The small molecule below binds the protein below.
Small molecule (SMILES): Nc1ncnc2c1ncn2[C@@H]1O[C@H](CO[P](=O)(O)O[P](=O)(O)CP(=O)(O)O)[C@@H](O)[C@H]1O

Binding-site contacts:
Ligand atom O1A contacts residue MG1 of chain 1.D at 2.0 Å.
Ligand atom O2' contacts residue SER151 of chain 1.A at 3.7 Å.
Ligand atom N3 contacts residue LEU75 of chain 1.A at 3.7 Å.
Ligand atom O2B contacts residue MG1 of chain 1.D at 2.1 Å.
Ligand atom C6 contacts residue LEU198 of chain 1.A at 3.4 Å (hydrophobic).
Ligand atom O2G contacts residue GLY78 of chain 1.A at 3.2 Å.
Ligand atom O4' contacts residue LEU75 of chain 1.A at 3.6 Å.
Ligand atom O2' contacts residue GLN154 of chain 1.A at 2.4 Å (h-bond).
Ligand atom C2 contacts residue MET147 of chain 1.A at 3.6 Å (hydrophobic).
Ligand atom N1 contacts residue MET147 of chain 1.A at 3.2 Å (h-bond).
Ligand atom C5 contacts residue LEU198 of chain 1.A at 3.6 Å (hydrophobic).
Ligand atom O2G contacts residue ASN79 of chain 1.A at 2.6 Å (h-bond).
Ligand atom N6 contacts residue MET144 of chain 1.A at 3.2 Å.
Ligand atom N6 contacts residue ALA96 of chain 1.A at 3.7 Å.
Ligand atom PG contacts residue LYS193 of chain 1.A at 3.8 Å.
Ligand atom C2 contacts residue LEU75 of chain 1.A at 3.7 Å (hydrophobic).
Ligand atom O2B contacts residue ASN196 of chain 1.A at 3.7 Å.
Ligand atom C6 contacts residue ALA96 of chain 1.A at 3.7 Å (hydrophobic).
Ligand atom O3' contacts residue SER151 of chain 1.A at 3.5 Å (h-bond).
Ligand atom C8 contacts residue VAL83 of chain 1.A at 3.7 Å (hydrophobic).
Ligand atom O3A contacts residue GLY78 of chain 1.A at 3.2 Å.
Ligand atom O5' contacts residue VAL83 of chain 1.A at 3.6 Å.
Ligand atom O4' contacts residue VAL83 of chain 1.A at 3.4 Å.
Ligand atom PA contacts residue MG1 of chain 1.D at 3.4 Å.
Ligand atom O1A contacts residue LYS98 of chain 1.A at 3.0 Å (salt-bridge).
Ligand atom C5' contacts residue ALA77 of chain 1.A at 3.7 Å (hydrophobic).
Ligand atom O1B contacts residue SER195 of chain 1.A at 3.4 Å.
Ligand atom O2B contacts residue SER195 of chain 1.A at 3.0 Å (h-bond).
Ligand atom PB contacts residue SER195 of chain 1.A at 3.5 Å.
Ligand atom O1A contacts residue ASP209 of chain 1.A at 2.8 Å (salt-bridge).
Ligand atom O2A contacts residue LYS98 of chain 1.A at 3.1 Å (salt-bridge).
Ligand atom O1G contacts residue LYS193 of chain 1.A at 3.3 Å (salt-bridge).
Ligand atom O1G contacts residue ASN79 of chain 1.A at 3.1 Å (h-bond).
Ligand atom C1' contacts residue LEU75 of chain 1.A at 3.7 Å (hydrophobic).
Ligand atom O3G contacts residue LYS193 of chain 1.A at 3.2 Å (salt-bridge).
Ligand atom O2A contacts residue GLY78 of chain 1.A at 3.7 Å.
Ligand atom N6 contacts residue GLU145 of chain 1.A at 2.8 Å (salt-bridge).
Ligand atom PB contacts residue MG1 of chain 1.D at 3.5 Å.
Ligand atom N6 contacts residue LEU198 of chain 1.A at 3.5 Å.
Ligand atom PA contacts residue LYS98 of chain 1.A at 3.6 Å.

Sequence of chain 1.A:
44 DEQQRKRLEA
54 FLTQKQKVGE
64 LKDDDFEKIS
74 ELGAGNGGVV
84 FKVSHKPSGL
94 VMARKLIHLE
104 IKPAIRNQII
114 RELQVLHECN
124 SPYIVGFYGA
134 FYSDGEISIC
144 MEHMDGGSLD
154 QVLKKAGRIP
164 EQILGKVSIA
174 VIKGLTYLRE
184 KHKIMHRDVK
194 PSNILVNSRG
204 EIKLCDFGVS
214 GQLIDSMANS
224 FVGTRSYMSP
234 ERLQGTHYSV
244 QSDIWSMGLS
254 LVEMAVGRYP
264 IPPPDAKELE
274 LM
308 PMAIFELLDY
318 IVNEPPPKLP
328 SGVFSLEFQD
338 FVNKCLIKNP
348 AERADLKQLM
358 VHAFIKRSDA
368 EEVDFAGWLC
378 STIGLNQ